This protein binds this small molecule.
Small molecule (SMILES): CC(=O)N[C@@H]1[C@@H](O)[C@H](O)[C@@H](CO)O[C@H]1O

Sequence of chain 1.E:
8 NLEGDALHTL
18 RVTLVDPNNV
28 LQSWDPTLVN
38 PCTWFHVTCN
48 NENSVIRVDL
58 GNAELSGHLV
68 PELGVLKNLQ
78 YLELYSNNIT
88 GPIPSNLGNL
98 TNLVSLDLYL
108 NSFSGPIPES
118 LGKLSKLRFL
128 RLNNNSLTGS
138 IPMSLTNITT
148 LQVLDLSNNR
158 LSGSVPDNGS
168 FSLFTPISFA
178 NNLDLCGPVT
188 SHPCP

Binding-site contacts:
Ligand atom N2 contacts residue SER92 of chain 1.E at 4.0 Å.
Ligand atom C8 contacts residue ASN93 of chain 1.E at 3.5 Å.
Ligand atom O5 contacts residue ASN96 of chain 1.E at 2.3 Å (h-bond).
Ligand atom N2 contacts residue ASN93 of chain 1.E at 3.7 Å.
Ligand atom C8 contacts residue SER92 of chain 1.E at 4.5 Å.
Ligand atom O7 contacts residue ASN93 of chain 1.E at 3.6 Å.
Ligand atom O6 contacts residue ASN96 of chain 1.E at 3.2 Å (h-bond).
Ligand atom N2 contacts residue ASN96 of chain 1.E at 3.1 Å (h-bond).
Ligand atom C6 contacts residue ASN96 of chain 1.E at 3.9 Å.
Ligand atom C3 contacts residue ASN96 of chain 1.E at 3.9 Å.
Ligand atom O7 contacts residue SER92 of chain 1.E at 2.3 Å (h-bond).
Ligand atom C2 contacts residue ASN96 of chain 1.E at 2.6 Å.
Ligand atom C1 contacts residue ASN96 of chain 1.E at 1.5 Å.
Ligand atom C4 contacts residue ASN96 of chain 1.E at 4.3 Å.
Ligand atom C7 contacts residue SER92 of chain 1.E at 3.4 Å.
Ligand atom C7 contacts residue ASN93 of chain 1.E at 3.8 Å.
Ligand atom C1 contacts residue ASN93 of chain 1.E at 3.4 Å.
Ligand atom C2 contacts residue ASN93 of chain 1.E at 3.3 Å.
Ligand atom C7 contacts residue ASN96 of chain 1.E at 4.1 Å.
Ligand atom C5 contacts residue ASN96 of chain 1.E at 3.3 Å.
Ligand atom O5 contacts residue ASN93 of chain 1.E at 3.5 Å (h-bond).